Binding-site contacts:
Ligand atom C62 contacts residue TYR163 of chain 3.A at 3.7 Å (hydrophobic).
Ligand atom N11 contacts residue THR161 of chain 3.A at 2.6 Å (h-bond).
Ligand atom C51 contacts residue ALA162 of chain 3.A at 3.7 Å (hydrophobic).
Ligand atom C52 contacts residue TYR163 of chain 3.A at 3.8 Å (hydrophobic).
Ligand atom C51 contacts residue ASN122 of chain 3.A at 3.8 Å.
Ligand atom N71 contacts residue ASN122 of chain 3.A at 3.0 Å (h-bond).
Ligand atom O2' contacts residue TYR163 of chain 3.A at 3.3 Å (h-bond).
Ligand atom C22 contacts residue SER166 of chain 3.A at 3.0 Å.
Ligand atom N62 contacts residue ASP150 of chain 2.A at 3.0 Å (salt-bridge).
Ligand atom O2' contacts residue ALA162 of chain 3.A at 3.0 Å.
Ligand atom N61 contacts residue ASN122 of chain 3.A at 3.2 Å (h-bond).
Ligand atom N61 contacts residue SER158 of chain 3.A at 3.2 Å (h-bond).
Ligand atom N11 contacts residue ALA162 of chain 3.A at 3.7 Å.
Ligand atom C61 contacts residue ALA162 of chain 3.A at 3.7 Å (hydrophobic).
Ligand atom N12 contacts residue ILE187 of chain 2.A at 3.3 Å.
Ligand atom N11 contacts residue PHE74 of chain 3.A at 3.4 Å.
Ligand atom O2' contacts residue ASN122 of chain 3.A at 3.6 Å.
Ligand atom O3' contacts residue ASN122 of chain 3.A at 3.0 Å (h-bond).
Ligand atom C2' contacts residue GLU123 of chain 3.A at 3.3 Å.
Ligand atom C81 contacts residue ASP45 of chain 3.A at 3.5 Å.
Ligand atom N12 contacts residue SER166 of chain 3.A at 2.8 Å (h-bond).
Ligand atom N32 contacts residue ALA162 of chain 3.A at 3.8 Å.
Ligand atom N62 contacts residue TYR163 of chain 3.A at 3.7 Å.
Ligand atom O2R contacts residue ASP45 of chain 3.A at 3.3 Å (salt-bridge).
Ligand atom O2' contacts residue GLU123 of chain 3.A at 2.6 Å (salt-bridge).
Ligand atom N32 contacts residue TYR163 of chain 3.A at 3.4 Å (h-bond).
Ligand atom O3' contacts residue GLU123 of chain 3.A at 2.6 Å (salt-bridge).
Ligand atom C22 contacts residue TYR163 of chain 3.A at 3.6 Å (hydrophobic).
Ligand atom O3' contacts residue ASP222 of chain 3.A at 3.8 Å.
Ligand atom N62 contacts residue GLY149 of chain 2.A at 3.8 Å.
Ligand atom C21 contacts residue PHE74 of chain 3.A at 3.3 Å (hydrophobic).
Ligand atom C21 contacts residue THR161 of chain 3.A at 3.3 Å.
Ligand atom C3' contacts residue GLU123 of chain 3.A at 3.1 Å.
Ligand atom N61 contacts residue TYR75 of chain 3.A at 3.5 Å.
Ligand atom N12 contacts residue ALA185 of chain 2.A at 3.8 Å.
Ligand atom N62 contacts residue ALA185 of chain 2.A at 3.0 Å (h-bond).
Ligand atom N61 contacts residue THR161 of chain 3.A at 3.5 Å (h-bond).
Ligand atom C61 contacts residue THR161 of chain 3.A at 3.5 Å.
Ligand atom C81 contacts residue ASN122 of chain 3.A at 3.6 Å.
Ligand atom C22 contacts residue ILE187 of chain 2.A at 3.5 Å (hydrophobic).

Sequence of chain 2.A:
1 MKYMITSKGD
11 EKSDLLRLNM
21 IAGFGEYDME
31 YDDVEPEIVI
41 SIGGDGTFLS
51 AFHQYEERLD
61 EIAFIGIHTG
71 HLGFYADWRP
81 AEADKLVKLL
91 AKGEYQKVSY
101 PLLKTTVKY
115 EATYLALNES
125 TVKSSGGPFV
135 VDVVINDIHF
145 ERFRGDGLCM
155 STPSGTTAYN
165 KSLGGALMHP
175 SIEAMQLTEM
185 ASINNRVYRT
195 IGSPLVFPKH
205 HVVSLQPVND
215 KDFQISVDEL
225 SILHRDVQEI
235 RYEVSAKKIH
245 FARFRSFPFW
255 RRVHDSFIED

A small-molecule ligand and the protein it binds are described below.
Small molecule (SMILES): Nc1ncnc2c1ncn2[C@@H]1O[C@H](CSSC[C@H]2O[C@@H](n3cnc4c(N)ncnc43)[C@H](O)[C@@H]2O)[C@@H](O)[C@H]1O

Sequence of chain 3.A:
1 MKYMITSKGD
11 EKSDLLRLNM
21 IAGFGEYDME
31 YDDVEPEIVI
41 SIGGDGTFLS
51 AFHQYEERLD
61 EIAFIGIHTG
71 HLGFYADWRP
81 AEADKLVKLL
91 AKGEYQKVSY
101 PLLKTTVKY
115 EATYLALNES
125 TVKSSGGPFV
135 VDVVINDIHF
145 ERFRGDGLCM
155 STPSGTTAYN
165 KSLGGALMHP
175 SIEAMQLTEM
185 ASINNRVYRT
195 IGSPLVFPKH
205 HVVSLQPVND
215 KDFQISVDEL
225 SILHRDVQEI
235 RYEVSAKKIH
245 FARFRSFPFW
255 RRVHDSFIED